Binding-site contacts:
Ligand atom O contacts residue ASN97 of chain 1.A at 3.4 Å (h-bond).
Ligand atom N contacts residue HIS84 of chain 1.A at 2.9 Å (h-bond).
Ligand atom N contacts residue ZN1 of chain 1.C at 3.9 Å.
Ligand atom OE1 contacts residue HIS84 of chain 1.A at 3.5 Å (h-bond).
Ligand atom CA contacts residue GLU104 of chain 1.A at 3.5 Å.
Ligand atom C contacts residue ARG158 of chain 1.A at 3.8 Å.
Ligand atom CB contacts residue GLY86 of chain 1.A at 3.5 Å.
Ligand atom OE1 contacts residue GLY86 of chain 1.A at 3.3 Å (h-bond).
Ligand atom OXT contacts residue ARG158 of chain 1.A at 3.1 Å (salt-bridge).
Ligand atom N contacts residue TRP83 of chain 1.A at 4.0 Å.
Ligand atom CD contacts residue TRP83 of chain 1.A at 3.8 Å (hydrophobic).
Ligand atom CB contacts residue TRP83 of chain 1.A at 3.9 Å (hydrophobic).
Ligand atom CA contacts residue HIS84 of chain 1.A at 3.6 Å.
Ligand atom C contacts residue ASN97 of chain 1.A at 3.9 Å.
Ligand atom CA contacts residue VAL53 of chain 1.A at 4.0 Å (hydrophobic).
Ligand atom N contacts residue HIS35 of chain 1.A at 3.6 Å.
Ligand atom O contacts residue ARG158 of chain 1.A at 3.3 Å (salt-bridge).
Ligand atom OE1 contacts residue ASN97 of chain 1.A at 3.0 Å (h-bond).
Ligand atom OXT contacts residue HIS84 of chain 1.A at 3.9 Å.
Ligand atom N contacts residue GLU104 of chain 1.A at 3.2 Å (salt-bridge).
Ligand atom OXT contacts residue GLY86 of chain 1.A at 3.7 Å.
Ligand atom CA contacts residue ASN97 of chain 1.A at 3.9 Å.
Ligand atom CB contacts residue GLU104 of chain 1.A at 3.4 Å.
Ligand atom N contacts residue HIS84 of chain 1.A at 2.8 Å (h-bond).
Ligand atom CB contacts residue HIS84 of chain 1.A at 3.4 Å.
Ligand atom CG contacts residue VAL53 of chain 1.A at 3.5 Å (hydrophobic).
Ligand atom CD contacts residue GLY86 of chain 1.A at 3.9 Å.
Ligand atom CA contacts residue TRP83 of chain 1.A at 3.7 Å (hydrophobic).
Ligand atom O contacts residue VAL53 of chain 1.A at 3.4 Å.
Ligand atom OXT contacts residue HIS151 of chain 1.A at 3.3 Å.
Ligand atom OE1 contacts residue TRP83 of chain 1.A at 3.2 Å.
Ligand atom CG contacts residue TRP83 of chain 1.A at 3.9 Å (hydrophobic).
Ligand atom CB contacts residue TRP83 of chain 1.A at 3.3 Å (hydrophobic).
Ligand atom OE1 contacts residue ALA85 of chain 1.A at 4.0 Å.
Ligand atom C contacts residue VAL53 of chain 1.A at 3.8 Å (hydrophobic).
Ligand atom CA contacts residue HIS84 of chain 1.A at 3.9 Å.
Ligand atom C contacts residue HIS84 of chain 1.A at 3.8 Å.
Ligand atom OXT contacts residue ALA85 of chain 1.A at 3.5 Å (h-bond).
Ligand atom CB contacts residue VAL53 of chain 1.A at 4.0 Å (hydrophobic).
Ligand atom OXT contacts residue LYS159 of chain 1.A at 3.5 Å.

Sequence of chain 1.A:
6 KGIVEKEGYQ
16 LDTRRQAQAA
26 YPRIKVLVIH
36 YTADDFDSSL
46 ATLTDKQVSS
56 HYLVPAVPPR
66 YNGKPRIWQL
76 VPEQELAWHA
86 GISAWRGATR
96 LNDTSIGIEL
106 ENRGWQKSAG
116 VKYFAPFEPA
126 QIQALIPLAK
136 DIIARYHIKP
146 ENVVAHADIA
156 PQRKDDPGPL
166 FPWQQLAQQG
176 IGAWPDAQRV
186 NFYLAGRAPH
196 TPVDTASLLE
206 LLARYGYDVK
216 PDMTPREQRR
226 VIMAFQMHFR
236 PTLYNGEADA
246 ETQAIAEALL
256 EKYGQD

A small-molecule ligand and the protein it binds are described below.
Small molecule (SMILES): C[C@H](N)C(=O)N[C@H](CCC(=O)N[C@@H](CCCCN)C(=O)O)C(=O)O